This small molecule binds to this protein.
Small molecule (SMILES): CC1(C)S[C@H]([C@H](NC(=O)[C@H](N)c2ccccc2)C(=O)O)N[C@H]1C(=O)O

Sequence of chain 1.A:
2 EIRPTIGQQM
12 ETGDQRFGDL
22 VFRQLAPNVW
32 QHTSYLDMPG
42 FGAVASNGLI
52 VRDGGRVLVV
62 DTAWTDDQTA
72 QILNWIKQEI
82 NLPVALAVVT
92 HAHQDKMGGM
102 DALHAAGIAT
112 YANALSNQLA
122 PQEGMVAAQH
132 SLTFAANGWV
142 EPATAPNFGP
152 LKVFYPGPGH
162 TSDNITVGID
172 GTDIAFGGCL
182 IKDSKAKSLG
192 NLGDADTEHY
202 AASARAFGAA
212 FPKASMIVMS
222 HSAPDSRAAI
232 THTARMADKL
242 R

Binding-site contacts:
Ligand atom O1 contacts residue LYS183 of chain 1.A at 3.2 Å (salt-bridge).
Ligand atom O1 contacts residue HIS222 of chain 1.A at 2.9 Å (h-bond).
Ligand atom O4 contacts residue ZN1 of chain 1.C at 2.2 Å.
Ligand atom C1 contacts residue ASN192 of chain 1.A at 3.7 Å.
Ligand atom C2 contacts residue LYS183 of chain 1.A at 3.3 Å.
Ligand atom C16 contacts residue HIS222 of chain 1.A at 3.3 Å.
Ligand atom N3 contacts residue ZN1 of chain 1.D at 2.2 Å.
Ligand atom O2 contacts residue LEU190 of chain 1.A at 3.9 Å.
Ligand atom C14 contacts residue ASP96 of chain 1.A at 3.8 Å.
Ligand atom O2 contacts residue ASN192 of chain 1.A at 3.1 Å (h-bond).
Ligand atom C15 contacts residue ZN1 of chain 1.C at 3.2 Å.
Ligand atom C13 contacts residue ZN1 of chain 1.D at 3.3 Å.
Ligand atom C15 contacts residue HIS94 of chain 1.A at 3.2 Å.
Ligand atom C16 contacts residue ZN1 of chain 1.D at 3.6 Å.
Ligand atom C10 contacts residue LEU37 of chain 1.A at 3.5 Å (hydrophobic).
Ligand atom C2 contacts residue HIS222 of chain 1.A at 3.7 Å.
Ligand atom O3 contacts residue GLN95 of chain 1.A at 3.4 Å.
Ligand atom O4 contacts residue HIS94 of chain 1.A at 2.9 Å (h-bond).
Ligand atom C12 contacts residue ZN1 of chain 1.D at 3.1 Å.
Ligand atom C2 contacts residue ZN1 of chain 1.D at 3.0 Å.
Ligand atom N2 contacts residue GLN95 of chain 1.A at 3.0 Å (h-bond).
Ligand atom O1 contacts residue CYS180 of chain 1.A at 3.2 Å.
Ligand atom N3 contacts residue HIS222 of chain 1.A at 3.6 Å.
Ligand atom OXT contacts residue ASN192 of chain 1.A at 3.1 Å (h-bond).
Ligand atom O4 contacts residue HIS161 of chain 1.A at 2.8 Å (h-bond).
Ligand atom C11 contacts residue TRP65 of chain 1.A at 3.7 Å (hydrophobic).
Ligand atom C13 contacts residue ASP96 of chain 1.A at 3.3 Å.
Ligand atom O2 contacts residue LYS183 of chain 1.A at 2.8 Å (salt-bridge).
Ligand atom N3 contacts residue ASP96 of chain 1.A at 3.1 Å (salt-bridge).
Ligand atom C11 contacts residue LEU37 of chain 1.A at 3.9 Å (hydrophobic).
Ligand atom C6 contacts residue ZN1 of chain 1.D at 3.9 Å.
Ligand atom C10 contacts residue MET39 of chain 1.A at 3.9 Å (hydrophobic).
Ligand atom OXT contacts residue HIS94 of chain 1.A at 3.6 Å (h-bond).
Ligand atom C2 contacts residue HIS161 of chain 1.A at 3.8 Å.
Ligand atom C9 contacts residue MET39 of chain 1.A at 3.6 Å (hydrophobic).
Ligand atom O2 contacts residue GLY191 of chain 1.A at 3.4 Å.
Ligand atom C14 contacts residue ZN1 of chain 1.C at 3.9 Å.
Ligand atom O3 contacts residue TRP65 of chain 1.A at 3.5 Å.
Ligand atom O3 contacts residue ASP96 of chain 1.A at 3.5 Å (salt-bridge).
Ligand atom O1 contacts residue ZN1 of chain 1.D at 2.1 Å.